The small molecule below binds the protein below.
Small molecule (SMILES): C[C@H]1O[C@@H](Oc2ccccc2[N+](=O)[O-])[C@H](O)[C@@H](O)[C@H]1O

Binding-site contacts:
Ligand atom O3 contacts residue ASP149 of chain 1.C at 3.1 Å.
Ligand atom O1 contacts residue ALA75 of chain 1.C at 3.1 Å.
Ligand atom O5 contacts residue ARG197 of chain 1.C at 3.6 Å.
Ligand atom C3 contacts residue SER193 of chain 1.C at 3.7 Å.
Ligand atom O3 contacts residue ASN125 of chain 1.C at 3.6 Å.
Ligand atom O6B contacts residue ASP274 of chain 1.C at 2.4 Å (salt-bridge).
Ligand atom C1 contacts residue SER193 of chain 1.C at 4.0 Å.
Ligand atom O6B contacts residue ASN246 of chain 1.C at 3.1 Å.
Ligand atom O4 contacts residue ILE79 of chain 1.C at 3.1 Å.
Ligand atom C5A contacts residue TRP220 of chain 1.C at 4.0 Å (hydrophobic).
Ligand atom C3A contacts residue TRP220 of chain 1.C at 4.0 Å (hydrophobic).
Ligand atom C2A contacts residue TRP220 of chain 1.C at 4.1 Å (hydrophobic).
Ligand atom C3A contacts residue PRO76 of chain 1.C at 3.9 Å (hydrophobic).
Ligand atom O4 contacts residue ASN125 of chain 1.C at 3.9 Å.
Ligand atom O6A contacts residue ASP274 of chain 1.C at 2.8 Å (salt-bridge).
Ligand atom O6A contacts residue GLN291 of chain 1.C at 4.0 Å.
Ligand atom C3 contacts residue LEU148 of chain 1.C at 4.0 Å (hydrophobic).
Ligand atom C2 contacts residue SER193 of chain 1.C at 4.1 Å.
Ligand atom C1 contacts residue ARG197 of chain 1.C at 3.5 Å.
Ligand atom C2A contacts residue PRO76 of chain 1.C at 4.1 Å (hydrophobic).
Ligand atom C6 contacts residue PHE161 of chain 1.C at 3.4 Å (hydrophobic).
Ligand atom C6 contacts residue LEU296 of chain 1.C at 4.0 Å (hydrophobic).
Ligand atom N6 contacts residue ASP274 of chain 1.C at 3.2 Å (salt-bridge).
Ligand atom C6 contacts residue GLN291 of chain 1.C at 4.0 Å.
Ligand atom C4 contacts residue LEU148 of chain 1.C at 4.0 Å (hydrophobic).
Ligand atom C4A contacts residue TRP220 of chain 1.C at 4.0 Å (hydrophobic).
Ligand atom C6A contacts residue ALA75 of chain 1.C at 4.0 Å (hydrophobic).
Ligand atom O6A contacts residue ARG197 of chain 1.C at 3.2 Å (salt-bridge).
Ligand atom C6 contacts residue PHE293 of chain 1.C at 3.4 Å (hydrophobic).
Ligand atom C1A contacts residue ALA75 of chain 1.C at 3.7 Å (hydrophobic).
Ligand atom O3 contacts residue LEU148 of chain 1.C at 3.3 Å (h-bond).
Ligand atom O2 contacts residue ASP149 of chain 1.C at 3.7 Å.
Ligand atom O2 contacts residue SER193 of chain 1.C at 3.6 Å.
Ligand atom C5A contacts residue ASN246 of chain 1.C at 4.0 Å.
Ligand atom O5 contacts residue ALA75 of chain 1.C at 3.7 Å.
Ligand atom N6 contacts residue ASN246 of chain 1.C at 3.9 Å.
Ligand atom N6 contacts residue ARG197 of chain 1.C at 4.1 Å.
Ligand atom C3A contacts residue LEU73 of chain 1.C at 3.9 Å (hydrophobic).
Ligand atom C4A contacts residue LEU73 of chain 1.C at 4.0 Å (hydrophobic).
Ligand atom C5 contacts residue ARG197 of chain 1.C at 4.0 Å.

Sequence of chain 1.C:
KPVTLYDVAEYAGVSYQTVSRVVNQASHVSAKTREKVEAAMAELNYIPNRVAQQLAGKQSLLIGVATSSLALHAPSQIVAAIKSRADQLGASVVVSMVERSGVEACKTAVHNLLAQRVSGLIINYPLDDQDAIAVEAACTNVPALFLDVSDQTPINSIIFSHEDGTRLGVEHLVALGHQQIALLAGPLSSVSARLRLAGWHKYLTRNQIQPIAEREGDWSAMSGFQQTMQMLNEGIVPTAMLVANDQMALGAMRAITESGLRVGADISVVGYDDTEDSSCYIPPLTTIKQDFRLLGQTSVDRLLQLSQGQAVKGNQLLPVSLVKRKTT